Binding-site contacts:
Ligand atom C28 contacts residue SER84 of chain 2.A at 3.6 Å.
Ligand atom C37 contacts residue LEU224 of chain 2.A at 3.6 Å (hydrophobic).
Ligand atom N1 contacts residue ASP38 of chain 2.A at 2.8 Å (salt-bridge).
Ligand atom O19 contacts residue THR85 of chain 2.A at 2.8 Å (h-bond).
Ligand atom C5 contacts residue GLY40 of chain 2.A at 3.6 Å.
Ligand atom C10 contacts residue ASP38 of chain 2.A at 3.4 Å.
Ligand atom C27 contacts residue THR227 of chain 2.A at 3.4 Å.
Ligand atom C17 contacts residue PRO118 of chain 2.A at 3.7 Å (hydrophobic).
Ligand atom C11 contacts residue VAL127 of chain 2.A at 3.4 Å (hydrophobic).
Ligand atom O26 contacts residue TYR20 of chain 2.A at 3.1 Å (h-bond).
Ligand atom C23 contacts residue SER230 of chain 2.A at 3.4 Å.
Ligand atom C14 contacts residue THR85 of chain 2.A at 3.6 Å.
Ligand atom C21 contacts residue GLN19 of chain 2.A at 3.5 Å.
Ligand atom C6 contacts residue TYR83 of chain 2.A at 3.6 Å (hydrophobic).
Ligand atom C4 contacts residue TYR83 of chain 2.A at 3.6 Å (hydrophobic).
Ligand atom C24 contacts residue GLY228 of chain 2.A at 3.6 Å.
Ligand atom C5 contacts residue ASP226 of chain 2.A at 3.4 Å.
Ligand atom C2 contacts residue ASP226 of chain 2.A at 3.3 Å.
Ligand atom C27 contacts residue ALA229 of chain 2.A at 3.4 Å (hydrophobic).
Ligand atom C35 contacts residue GLY40 of chain 2.A at 3.5 Å.
Ligand atom O30 contacts residue TYR83 of chain 2.A at 3.4 Å.
Ligand atom N1 contacts residue ASP226 of chain 2.A at 3.0 Å (salt-bridge).
Ligand atom C27 contacts residue THR18 of chain 2.A at 3.7 Å.
Ligand atom C23 contacts residue GLY228 of chain 2.A at 3.6 Å.
Ligand atom C23 contacts residue THR18 of chain 2.A at 3.4 Å.
Ligand atom O22 contacts residue GLN19 of chain 2.A at 3.7 Å.
Ligand atom O26 contacts residue GLN19 of chain 2.A at 3.5 Å.
Ligand atom C31 contacts residue ILE305 of chain 2.A at 3.6 Å (hydrophobic).
Ligand atom C2 contacts residue ASP38 of chain 2.A at 3.4 Å.
Ligand atom C25 contacts residue GLY228 of chain 2.A at 3.4 Å.
Ligand atom C21 contacts residue LEU121 of chain 2.A at 3.7 Å (hydrophobic).
Ligand atom C25 contacts residue VAL36 of chain 2.A at 3.6 Å (hydrophobic).
Ligand atom C24 contacts residue VAL36 of chain 2.A at 3.7 Å (hydrophobic).
Ligand atom O30 contacts residue SER84 of chain 2.A at 2.8 Å (h-bond).
Ligand atom C33 contacts residue ILE305 of chain 2.A at 3.7 Å (hydrophobic).
Ligand atom C18 contacts residue GLY228 of chain 2.A at 3.7 Å.
Ligand atom C2 contacts residue GLY228 of chain 2.A at 3.5 Å.
Ligand atom O26 contacts residue THR18 of chain 2.A at 3.4 Å (h-bond).
Ligand atom O20 contacts residue GLN19 of chain 2.A at 3.6 Å (h-bond).
Ligand atom C12 contacts residue THR85 of chain 2.A at 3.6 Å.

This protein binds this small molecule.
Small molecule (SMILES): COCCCOc1cc(C(=O)N(C[C@@H]2CNC[C@H]2OC(=O)NCc2ccccc2)C(C)C)ccc1OC

Sequence of chain 2.A:
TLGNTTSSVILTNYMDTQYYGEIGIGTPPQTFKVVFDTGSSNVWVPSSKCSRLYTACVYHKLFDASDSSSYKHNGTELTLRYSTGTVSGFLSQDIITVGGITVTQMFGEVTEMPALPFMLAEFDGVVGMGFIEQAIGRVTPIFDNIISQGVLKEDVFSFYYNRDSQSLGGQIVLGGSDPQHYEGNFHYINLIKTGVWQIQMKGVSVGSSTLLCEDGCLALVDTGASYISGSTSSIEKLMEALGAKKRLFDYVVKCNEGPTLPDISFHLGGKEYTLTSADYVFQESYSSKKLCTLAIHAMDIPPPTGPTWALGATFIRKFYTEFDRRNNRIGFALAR